Binding-site contacts:
Ligand atom C6 contacts residue SER284 of chain 52.H at 3.5 Å.
Ligand atom O6 contacts residue SER284 of chain 52.H at 2.6 Å (h-bond).
Ligand atom C6 contacts residue ASN318 of chain 52.H at 3.2 Å.
Ligand atom O6 contacts residue ASN318 of chain 52.H at 2.6 Å (h-bond).

A small-molecule ligand and the protein it binds are described below.
Small molecule (SMILES): CC(=O)N[C@@H]1[C@@H](O)[C@H](O)[C@@H](CO)O[C@H]1O

Sequence of chain 52.H:
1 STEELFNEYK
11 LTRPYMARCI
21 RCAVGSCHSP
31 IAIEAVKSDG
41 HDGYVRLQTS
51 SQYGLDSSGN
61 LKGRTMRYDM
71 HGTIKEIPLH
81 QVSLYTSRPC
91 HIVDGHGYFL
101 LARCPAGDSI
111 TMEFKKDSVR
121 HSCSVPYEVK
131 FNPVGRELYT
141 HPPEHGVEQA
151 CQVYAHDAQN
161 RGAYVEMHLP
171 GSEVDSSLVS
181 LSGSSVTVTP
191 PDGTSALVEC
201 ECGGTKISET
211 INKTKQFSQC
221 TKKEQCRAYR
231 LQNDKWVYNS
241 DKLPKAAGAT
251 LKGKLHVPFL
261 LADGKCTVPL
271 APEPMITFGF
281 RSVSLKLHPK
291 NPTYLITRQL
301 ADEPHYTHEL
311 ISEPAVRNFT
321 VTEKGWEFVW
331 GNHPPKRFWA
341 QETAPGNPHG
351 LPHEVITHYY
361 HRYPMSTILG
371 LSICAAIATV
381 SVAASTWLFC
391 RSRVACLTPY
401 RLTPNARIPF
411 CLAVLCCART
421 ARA